Sequence of chain 1.B:
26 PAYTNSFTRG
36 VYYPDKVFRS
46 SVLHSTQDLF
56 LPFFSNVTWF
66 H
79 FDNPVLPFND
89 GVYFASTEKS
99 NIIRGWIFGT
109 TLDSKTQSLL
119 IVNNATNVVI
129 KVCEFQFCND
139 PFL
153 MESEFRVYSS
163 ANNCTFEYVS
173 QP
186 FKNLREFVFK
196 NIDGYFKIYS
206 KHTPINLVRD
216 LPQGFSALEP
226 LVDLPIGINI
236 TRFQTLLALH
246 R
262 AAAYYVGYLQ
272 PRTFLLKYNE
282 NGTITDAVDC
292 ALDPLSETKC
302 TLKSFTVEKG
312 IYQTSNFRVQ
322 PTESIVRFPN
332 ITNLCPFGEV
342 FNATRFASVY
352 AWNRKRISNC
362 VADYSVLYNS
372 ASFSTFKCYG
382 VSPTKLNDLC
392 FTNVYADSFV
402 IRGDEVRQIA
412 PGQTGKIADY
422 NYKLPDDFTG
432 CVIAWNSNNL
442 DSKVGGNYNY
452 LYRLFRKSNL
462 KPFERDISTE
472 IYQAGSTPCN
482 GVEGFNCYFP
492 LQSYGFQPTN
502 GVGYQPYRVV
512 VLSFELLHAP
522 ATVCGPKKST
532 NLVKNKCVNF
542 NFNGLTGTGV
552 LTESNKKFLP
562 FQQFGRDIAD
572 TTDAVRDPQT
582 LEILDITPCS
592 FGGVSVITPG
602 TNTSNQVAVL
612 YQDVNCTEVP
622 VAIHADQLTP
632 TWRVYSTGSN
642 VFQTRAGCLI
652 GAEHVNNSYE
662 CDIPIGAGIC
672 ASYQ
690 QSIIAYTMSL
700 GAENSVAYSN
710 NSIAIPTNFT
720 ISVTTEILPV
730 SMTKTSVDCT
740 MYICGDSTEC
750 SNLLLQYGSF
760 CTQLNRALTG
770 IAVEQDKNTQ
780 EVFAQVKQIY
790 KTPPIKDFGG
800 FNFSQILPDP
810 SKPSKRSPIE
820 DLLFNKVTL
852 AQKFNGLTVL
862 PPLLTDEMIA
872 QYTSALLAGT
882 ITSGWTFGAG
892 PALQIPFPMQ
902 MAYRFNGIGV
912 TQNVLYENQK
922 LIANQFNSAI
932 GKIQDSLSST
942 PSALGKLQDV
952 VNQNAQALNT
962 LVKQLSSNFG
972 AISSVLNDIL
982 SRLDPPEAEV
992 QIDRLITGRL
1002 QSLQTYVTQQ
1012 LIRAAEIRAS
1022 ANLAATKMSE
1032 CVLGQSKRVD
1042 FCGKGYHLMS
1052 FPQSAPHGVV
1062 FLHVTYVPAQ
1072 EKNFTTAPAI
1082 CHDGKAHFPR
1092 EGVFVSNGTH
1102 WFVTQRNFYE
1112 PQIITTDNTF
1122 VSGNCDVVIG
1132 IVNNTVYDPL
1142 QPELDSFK

A small-molecule ligand and the protein it binds are described below.
Small molecule (SMILES): CC(=O)N[C@@H]1[C@@H](O)[C@H](O)[C@@H](CO)O[C@H]1O

Binding-site contacts:
Ligand atom C1 contacts residue ASN657 of chain 1.B at 1.4 Å.
Ligand atom C4 contacts residue ASN657 of chain 1.B at 4.2 Å.
Ligand atom C2 contacts residue ASN657 of chain 1.B at 2.4 Å.
Ligand atom C7 contacts residue ASN657 of chain 1.B at 3.4 Å.
Ligand atom C3 contacts residue ASN657 of chain 1.B at 3.8 Å.
Ligand atom O5 contacts residue ASN657 of chain 1.B at 2.4 Å (h-bond).
Ligand atom N2 contacts residue ASN657 of chain 1.B at 2.8 Å (h-bond).
Ligand atom C5 contacts residue ASN657 of chain 1.B at 3.7 Å.
Ligand atom O7 contacts residue ASN657 of chain 1.B at 3.6 Å.
Ligand atom C8 contacts residue ASN657 of chain 1.B at 4.5 Å.